Sequence of chain 2.B:
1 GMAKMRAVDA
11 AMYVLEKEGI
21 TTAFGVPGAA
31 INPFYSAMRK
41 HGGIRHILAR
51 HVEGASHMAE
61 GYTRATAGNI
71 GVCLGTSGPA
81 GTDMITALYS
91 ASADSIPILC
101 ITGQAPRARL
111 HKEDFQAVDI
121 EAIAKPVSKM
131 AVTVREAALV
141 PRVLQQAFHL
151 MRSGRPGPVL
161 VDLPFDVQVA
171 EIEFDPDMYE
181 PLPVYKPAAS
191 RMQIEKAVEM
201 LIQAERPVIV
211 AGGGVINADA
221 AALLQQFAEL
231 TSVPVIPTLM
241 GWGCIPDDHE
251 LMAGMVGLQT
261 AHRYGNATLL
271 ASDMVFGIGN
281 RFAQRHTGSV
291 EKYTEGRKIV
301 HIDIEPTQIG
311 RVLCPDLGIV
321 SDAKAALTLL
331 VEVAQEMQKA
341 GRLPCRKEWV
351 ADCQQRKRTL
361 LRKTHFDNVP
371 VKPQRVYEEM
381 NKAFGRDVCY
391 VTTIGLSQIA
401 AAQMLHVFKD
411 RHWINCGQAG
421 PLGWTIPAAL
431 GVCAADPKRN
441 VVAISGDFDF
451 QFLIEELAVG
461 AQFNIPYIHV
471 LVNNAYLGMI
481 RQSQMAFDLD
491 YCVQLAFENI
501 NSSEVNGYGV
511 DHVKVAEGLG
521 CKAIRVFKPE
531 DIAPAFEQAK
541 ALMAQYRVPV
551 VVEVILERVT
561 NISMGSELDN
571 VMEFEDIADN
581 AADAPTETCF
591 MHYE

A small-molecule ligand and the protein it binds are described below.
Small molecule (SMILES): COC1=C(OC)C(=O)C(C)=CC1=O

Binding-site contacts:
Ligand atom O1 contacts residue LEU48 of chain 2.B at 3.2 Å.
Ligand atom CM2 contacts residue CYS492 of chain 1.B at 4.2 Å (hydrophobic).
Ligand atom C1 contacts residue CYS492 of chain 1.B at 2.8 Å (hydrophobic).
Ligand atom O1 contacts residue ILE47 of chain 2.B at 4.4 Å.
Ligand atom O2 contacts residue GLN494 of chain 1.B at 4.4 Å.
Ligand atom CM3 contacts residue GLN462 of chain 2.B at 4.2 Å.
Ligand atom O1 contacts residue PHE463 of chain 2.B at 4.1 Å.
Ligand atom O2 contacts residue LEU48 of chain 2.B at 3.9 Å.
Ligand atom CM2 contacts residue LEU48 of chain 2.B at 3.6 Å (hydrophobic).
Ligand atom O3 contacts residue PHE463 of chain 2.B at 4.4 Å.
Ligand atom C5 contacts residue TYR491 of chain 1.B at 4.5 Å (hydrophobic).
Ligand atom C6 contacts residue CYS492 of chain 1.B at 1.8 Å (hydrophobic).
Ligand atom C5 contacts residue CYS492 of chain 1.B at 2.9 Å (hydrophobic).
Ligand atom C1 contacts residue PHE463 of chain 2.B at 4.1 Å (hydrophobic).
Ligand atom C1 contacts residue HIS46 of chain 2.B at 3.6 Å.
Ligand atom O1 contacts residue CYS492 of chain 1.B at 3.0 Å (h-bond).
Ligand atom C3 contacts residue PHE463 of chain 2.B at 4.3 Å (hydrophobic).
Ligand atom CM5 contacts residue CYS492 of chain 1.B at 3.4 Å (hydrophobic).
Ligand atom O1 contacts residue HIS46 of chain 2.B at 2.9 Å (h-bond).
Ligand atom O2 contacts residue GLN462 of chain 2.B at 3.8 Å.
Ligand atom CM5 contacts residue TYR491 of chain 1.B at 3.2 Å (hydrophobic).
Ligand atom C6 contacts residue HIS46 of chain 2.B at 3.8 Å.
Ligand atom C2 contacts residue CYS492 of chain 1.B at 4.1 Å (hydrophobic).
Ligand atom CM2 contacts residue PHE463 of chain 2.B at 4.0 Å (hydrophobic).
Ligand atom C4 contacts residue CYS492 of chain 1.B at 4.3 Å (hydrophobic).
Ligand atom C2 contacts residue HIS46 of chain 2.B at 4.5 Å.
Ligand atom CM2 contacts residue GLN494 of chain 1.B at 3.1 Å.
Ligand atom C2 contacts residue PHE463 of chain 2.B at 3.5 Å (hydrophobic).
Ligand atom CM2 contacts residue GLN462 of chain 2.B at 3.3 Å.
Ligand atom C1 contacts residue LEU48 of chain 2.B at 4.2 Å (hydrophobic).
Ligand atom O2 contacts residue PHE463 of chain 2.B at 2.9 Å.

Sequence of chain 1.B:
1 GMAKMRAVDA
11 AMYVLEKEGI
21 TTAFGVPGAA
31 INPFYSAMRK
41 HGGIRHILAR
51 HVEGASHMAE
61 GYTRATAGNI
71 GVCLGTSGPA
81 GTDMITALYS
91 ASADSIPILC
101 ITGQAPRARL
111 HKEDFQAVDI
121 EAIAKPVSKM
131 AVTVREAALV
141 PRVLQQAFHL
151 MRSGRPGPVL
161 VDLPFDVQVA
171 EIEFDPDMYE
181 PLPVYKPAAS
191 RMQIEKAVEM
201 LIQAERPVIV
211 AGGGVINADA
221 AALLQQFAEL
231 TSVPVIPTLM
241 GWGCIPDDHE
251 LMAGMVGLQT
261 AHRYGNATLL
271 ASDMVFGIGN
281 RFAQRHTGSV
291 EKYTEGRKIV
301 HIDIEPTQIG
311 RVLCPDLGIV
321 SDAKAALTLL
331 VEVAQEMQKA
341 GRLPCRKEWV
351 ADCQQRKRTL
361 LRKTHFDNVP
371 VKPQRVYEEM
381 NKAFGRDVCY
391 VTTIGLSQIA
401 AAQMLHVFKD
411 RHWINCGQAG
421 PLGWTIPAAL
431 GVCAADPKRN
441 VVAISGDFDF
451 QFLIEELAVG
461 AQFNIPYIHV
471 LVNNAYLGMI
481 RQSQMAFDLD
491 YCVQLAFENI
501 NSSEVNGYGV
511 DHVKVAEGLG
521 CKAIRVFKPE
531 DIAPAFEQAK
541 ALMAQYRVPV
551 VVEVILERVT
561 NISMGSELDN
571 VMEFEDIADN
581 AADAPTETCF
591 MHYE